A protein and the small-molecule ligand that binds it are described below.
Small molecule (SMILES): NS(=O)(=O)c1ccc(NC(=O)NCCNCc2ccc(Br)cc2O)cc1

Sequence of chain 1.A:
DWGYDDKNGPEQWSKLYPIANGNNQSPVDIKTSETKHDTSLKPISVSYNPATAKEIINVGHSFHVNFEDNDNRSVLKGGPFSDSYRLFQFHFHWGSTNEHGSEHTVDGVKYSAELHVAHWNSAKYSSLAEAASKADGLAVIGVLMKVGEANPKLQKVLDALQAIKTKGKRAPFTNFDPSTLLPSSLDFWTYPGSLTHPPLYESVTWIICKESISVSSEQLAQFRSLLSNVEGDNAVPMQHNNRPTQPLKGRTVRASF

Binding-site contacts:
Ligand atom O04 contacts residue ZN1 of chain 1.C at 3.1 Å.
Ligand atom N17 contacts residue ALA136 of chain 1.A at 3.4 Å.
Ligand atom C16 contacts residue PRO203 of chain 1.A at 4.1 Å (hydrophobic).
Ligand atom N01 contacts residue ZN1 of chain 1.C at 1.9 Å.
Ligand atom O04 contacts residue VAL144 of chain 1.A at 3.5 Å.
Ligand atom N01 contacts residue HIS95 of chain 1.A at 3.3 Å (h-bond).
Ligand atom O04 contacts residue HIS95 of chain 1.A at 3.5 Å.
Ligand atom C20 contacts residue ALA133 of chain 1.A at 4.1 Å (hydrophobic).
Ligand atom C10 contacts residue LEU199 of chain 1.A at 3.6 Å (hydrophobic).
Ligand atom O21 contacts residue ALA133 of chain 1.A at 3.1 Å.
Ligand atom N01 contacts residue THR200 of chain 1.A at 2.9 Å (h-bond).
Ligand atom C09 contacts residue LEU199 of chain 1.A at 3.6 Å (hydrophobic).
Ligand atom S02 contacts residue HIS95 of chain 1.A at 3.9 Å.
Ligand atom O13 contacts residue PHE92 of chain 1.A at 3.4 Å.
Ligand atom N17 contacts residue TYR205 of chain 1.A at 4.2 Å.
Ligand atom C09 contacts residue HIS201 of chain 1.A at 3.4 Å.
Ligand atom O03 contacts residue SER198 of chain 1.A at 3.8 Å.
Ligand atom O03 contacts residue TRP210 of chain 1.A at 3.4 Å.
Ligand atom S02 contacts residue ZN1 of chain 1.C at 3.0 Å.
Ligand atom O04 contacts residue HIS120 of chain 1.A at 3.4 Å (h-bond).
Ligand atom N01 contacts residue HIS120 of chain 1.A at 3.4 Å (h-bond).
Ligand atom S02 contacts residue HIS120 of chain 1.A at 4.0 Å.
Ligand atom C25 contacts residue TYR205 of chain 1.A at 3.6 Å (hydrophobic).
Ligand atom O04 contacts residue TRP210 of chain 1.A at 3.8 Å.
Ligand atom C08 contacts residue LEU199 of chain 1.A at 3.6 Å (hydrophobic).
Ligand atom O03 contacts residue LEU199 of chain 1.A at 3.2 Å.
Ligand atom S02 contacts residue THR200 of chain 1.A at 4.0 Å.
Ligand atom C05 contacts residue HIS95 of chain 1.A at 4.1 Å.
Ligand atom C10 contacts residue HIS201 of chain 1.A at 3.6 Å.
Ligand atom C07 contacts residue LEU199 of chain 1.A at 3.5 Å (hydrophobic).
Ligand atom N11 contacts residue LEU199 of chain 1.A at 4.0 Å.
Ligand atom O03 contacts residue ZN1 of chain 1.C at 4.2 Å.
Ligand atom C26 contacts residue TYR205 of chain 1.A at 3.7 Å (hydrophobic).
Ligand atom O13 contacts residue LEU132 of chain 1.A at 4.2 Å.
Ligand atom C06 contacts residue HIS95 of chain 1.A at 4.2 Å.
Ligand atom O03 contacts residue THR200 of chain 1.A at 2.9 Å (h-bond).
Ligand atom C05 contacts residue LEU199 of chain 1.A at 3.6 Å (hydrophobic).
Ligand atom C16 contacts residue TYR205 of chain 1.A at 4.1 Å (hydrophobic).
Ligand atom N01 contacts residue HIS97 of chain 1.A at 3.3 Å (h-bond).
Ligand atom C06 contacts residue LEU199 of chain 1.A at 3.5 Å (hydrophobic).